This protein binds this small molecule.
Small molecule (SMILES): O=C(CO)[C@@H](O)[C@H](O)CO

Binding-site contacts:
Ligand atom C1 contacts residue TRP137 of chain 1.A at 3.5 Å (hydrophobic).
Ligand atom C3 contacts residue ASP287 of chain 1.A at 3.5 Å.
Ligand atom O1 contacts residue MN1 of chain 1.C at 3.6 Å.
Ligand atom C1 contacts residue LYS183 of chain 1.A at 4.3 Å.
Ligand atom C2 contacts residue MN1 of chain 1.D at 3.4 Å.
Ligand atom O5 contacts residue PHE94 of chain 1.A at 3.8 Å.
Ligand atom O1 contacts residue LYS183 of chain 1.A at 3.1 Å (salt-bridge).
Ligand atom O2 contacts residue MN1 of chain 1.C at 4.0 Å.
Ligand atom O4 contacts residue MN1 of chain 1.D at 2.4 Å.
Ligand atom C2 contacts residue ASP287 of chain 1.A at 3.4 Å.
Ligand atom O3 contacts residue MN1 of chain 1.D at 3.8 Å.
Ligand atom O1 contacts residue PHE26 of chain 3.A at 3.6 Å.
Ligand atom O3 contacts residue TRP16 of chain 1.A at 3.2 Å (h-bond).
Ligand atom C3 contacts residue MN1 of chain 1.D at 3.7 Å.
Ligand atom C1 contacts residue PHE26 of chain 3.A at 3.3 Å (hydrophobic).
Ligand atom O2 contacts residue ASP287 of chain 1.A at 3.1 Å (salt-bridge).
Ligand atom C2 contacts residue HIS220 of chain 1.A at 4.1 Å.
Ligand atom O5 contacts residue TRP137 of chain 1.A at 3.6 Å.
Ligand atom O5 contacts residue HIS54 of chain 1.A at 2.8 Å (h-bond).
Ligand atom C4 contacts residue TRP137 of chain 1.A at 3.8 Å (hydrophobic).
Ligand atom C3 contacts residue TRP137 of chain 1.A at 4.0 Å (hydrophobic).
Ligand atom C4 contacts residue ASP287 of chain 1.A at 3.9 Å.
Ligand atom O2 contacts residue MN1 of chain 1.D at 2.4 Å.
Ligand atom C5 contacts residue TRP137 of chain 1.A at 3.9 Å (hydrophobic).
Ligand atom O1 contacts residue HIS220 of chain 1.A at 3.4 Å (h-bond).
Ligand atom C5 contacts residue HIS54 of chain 1.A at 3.5 Å.
Ligand atom O3 contacts residue ASP287 of chain 1.A at 2.8 Å (salt-bridge).
Ligand atom O2 contacts residue HIS220 of chain 1.A at 3.1 Å.
Ligand atom O1 contacts residue TRP137 of chain 1.A at 3.6 Å.
Ligand atom O4 contacts residue GLU181 of chain 1.A at 2.6 Å (salt-bridge).
Ligand atom C5 contacts residue GLU181 of chain 1.A at 3.9 Å.
Ligand atom C4 contacts residue GLU181 of chain 1.A at 3.2 Å.
Ligand atom O4 contacts residue ASP245 of chain 1.A at 3.3 Å (salt-bridge).
Ligand atom C2 contacts residue TRP137 of chain 1.A at 4.1 Å (hydrophobic).
Ligand atom O2 contacts residue GLU181 of chain 1.A at 2.9 Å (salt-bridge).
Ligand atom C2 contacts residue GLU181 of chain 1.A at 4.0 Å.
Ligand atom C4 contacts residue MN1 of chain 1.D at 3.4 Å.
Ligand atom O1 contacts residue ASP255 of chain 1.A at 3.2 Å (salt-bridge).
Ligand atom O2 contacts residue GLU217 of chain 1.A at 3.2 Å (salt-bridge).
Ligand atom O4 contacts residue ASP287 of chain 1.A at 3.2 Å (salt-bridge).

Sequence of chain 1.A:
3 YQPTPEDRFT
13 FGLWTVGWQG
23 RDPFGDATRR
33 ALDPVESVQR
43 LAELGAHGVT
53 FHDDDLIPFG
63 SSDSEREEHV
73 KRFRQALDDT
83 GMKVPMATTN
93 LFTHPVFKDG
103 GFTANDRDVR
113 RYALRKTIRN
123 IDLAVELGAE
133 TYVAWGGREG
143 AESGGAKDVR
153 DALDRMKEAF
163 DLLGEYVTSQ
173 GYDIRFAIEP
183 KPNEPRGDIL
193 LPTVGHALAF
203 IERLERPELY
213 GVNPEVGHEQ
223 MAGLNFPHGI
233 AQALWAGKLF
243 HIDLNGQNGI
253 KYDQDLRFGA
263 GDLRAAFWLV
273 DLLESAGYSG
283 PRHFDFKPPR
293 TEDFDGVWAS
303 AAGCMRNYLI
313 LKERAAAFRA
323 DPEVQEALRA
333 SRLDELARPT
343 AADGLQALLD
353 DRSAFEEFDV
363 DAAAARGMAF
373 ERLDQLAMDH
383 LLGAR

Sequence of chain 3.A:
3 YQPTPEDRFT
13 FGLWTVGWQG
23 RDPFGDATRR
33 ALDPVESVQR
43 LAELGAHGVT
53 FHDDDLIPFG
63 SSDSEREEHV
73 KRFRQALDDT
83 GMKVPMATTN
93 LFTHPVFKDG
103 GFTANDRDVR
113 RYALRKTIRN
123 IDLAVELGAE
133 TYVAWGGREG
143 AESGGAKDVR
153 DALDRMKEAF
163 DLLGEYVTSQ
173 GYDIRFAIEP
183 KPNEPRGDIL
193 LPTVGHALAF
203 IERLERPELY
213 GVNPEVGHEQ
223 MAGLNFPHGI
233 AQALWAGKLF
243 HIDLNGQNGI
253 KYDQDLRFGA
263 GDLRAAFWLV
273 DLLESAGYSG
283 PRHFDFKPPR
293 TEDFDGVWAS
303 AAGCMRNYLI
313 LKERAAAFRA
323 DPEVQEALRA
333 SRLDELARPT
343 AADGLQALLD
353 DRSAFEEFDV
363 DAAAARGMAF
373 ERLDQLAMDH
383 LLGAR